The protein below binds the small molecule below.
Small molecule (SMILES): Cc1ccc(NC(C)(C)C(=O)O)cc1

Binding-site contacts:
Ligand atom C8 contacts residue ASP124 of chain 1.A at 4.2 Å.
Ligand atom C contacts residue PHE205 of chain 1.A at 3.9 Å (hydrophobic).
Ligand atom C4 contacts residue ASP170 of chain 1.A at 3.4 Å.
Ligand atom C10 contacts residue TYR168 of chain 1.A at 3.9 Å (hydrophobic).
Ligand atom C7 contacts residue ASP170 of chain 1.A at 3.8 Å.
Ligand atom C8 contacts residue GLY310 of chain 1.A at 3.5 Å.
Ligand atom C6 contacts residue ASP122 of chain 1.A at 4.0 Å.
Ligand atom C2 contacts residue PHE205 of chain 1.A at 3.3 Å (hydrophobic).
Ligand atom C3 contacts residue SER172 of chain 1.A at 3.8 Å.
Ligand atom C9 contacts residue PHE205 of chain 1.A at 3.8 Å (hydrophobic).
Ligand atom O contacts residue TYR168 of chain 1.A at 3.4 Å.
Ligand atom C4 contacts residue PHE205 of chain 1.A at 4.3 Å (hydrophobic).
Ligand atom C contacts residue ASP208 of chain 1.A at 3.5 Å.
Ligand atom C contacts residue SER204 of chain 1.A at 3.6 Å.
Ligand atom O1 contacts residue ASP170 of chain 1.A at 3.2 Å.
Ligand atom N contacts residue ASP170 of chain 1.A at 2.9 Å (salt-bridge).
Ligand atom C10 contacts residue GLY310 of chain 1.A at 4.3 Å.
Ligand atom O contacts residue ASP124 of chain 1.A at 4.0 Å.
Ligand atom C5 contacts residue ASP122 of chain 1.A at 3.9 Å.
Ligand atom C10 contacts residue ASP170 of chain 1.A at 3.9 Å.
Ligand atom C7 contacts residue GLY310 of chain 1.A at 4.3 Å.
Ligand atom C3 contacts residue SER204 of chain 1.A at 4.1 Å.
Ligand atom C9 contacts residue TYR168 of chain 1.A at 3.4 Å (hydrophobic).
Ligand atom O1 contacts residue TYR168 of chain 1.A at 4.2 Å.
Ligand atom C1 contacts residue ILE211 of chain 1.A at 4.4 Å (hydrophobic).
Ligand atom C3 contacts residue ASP170 of chain 1.A at 3.2 Å.
Ligand atom C8 contacts residue ASP122 of chain 1.A at 4.2 Å.
Ligand atom C9 contacts residue LEU214 of chain 1.A at 4.4 Å (hydrophobic).
Ligand atom C2 contacts residue SER204 of chain 1.A at 3.7 Å.
Ligand atom C3 contacts residue PHE205 of chain 1.A at 3.6 Å (hydrophobic).
Ligand atom C9 contacts residue ASP170 of chain 1.A at 4.1 Å.
Ligand atom C6 contacts residue PHE205 of chain 1.A at 4.5 Å (hydrophobic).
Ligand atom C9 contacts residue SER172 of chain 1.A at 3.5 Å.
Ligand atom C contacts residue ILE211 of chain 1.A at 3.9 Å (hydrophobic).
Ligand atom C2 contacts residue ASP170 of chain 1.A at 4.4 Å.
Ligand atom C7 contacts residue TYR168 of chain 1.A at 4.4 Å (hydrophobic).
Ligand atom C1 contacts residue PHE205 of chain 1.A at 3.8 Å (hydrophobic).
Ligand atom C6 contacts residue ILE211 of chain 1.A at 3.9 Å (hydrophobic).
Ligand atom C1 contacts residue SER204 of chain 1.A at 4.4 Å.
Ligand atom C8 contacts residue LEU214 of chain 1.A at 4.2 Å (hydrophobic).

Sequence of chain 1.A:
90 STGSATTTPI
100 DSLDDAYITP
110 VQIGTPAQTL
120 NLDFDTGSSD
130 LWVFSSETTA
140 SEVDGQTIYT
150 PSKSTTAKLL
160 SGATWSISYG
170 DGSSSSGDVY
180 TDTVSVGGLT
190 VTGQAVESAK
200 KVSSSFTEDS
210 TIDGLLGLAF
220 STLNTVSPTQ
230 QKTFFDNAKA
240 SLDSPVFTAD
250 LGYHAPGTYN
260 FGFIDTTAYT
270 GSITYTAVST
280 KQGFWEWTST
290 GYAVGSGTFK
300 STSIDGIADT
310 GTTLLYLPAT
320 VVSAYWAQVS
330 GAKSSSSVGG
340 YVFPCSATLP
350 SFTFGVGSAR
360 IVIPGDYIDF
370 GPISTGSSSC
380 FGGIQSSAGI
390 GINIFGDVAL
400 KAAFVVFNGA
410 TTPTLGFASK